Binding-site contacts:
Ligand atom C3 contacts residue TYR168 of chain 1.B at 4.0 Å (hydrophobic).
Ligand atom O5 contacts residue TYR168 of chain 1.B at 3.4 Å (h-bond).
Ligand atom C3 contacts residue ASN193 of chain 1.B at 3.8 Å.
Ligand atom O6 contacts residue TYR168 of chain 1.B at 4.1 Å.
Ligand atom C7 contacts residue CYS167 of chain 1.B at 4.3 Å (hydrophobic).
Ligand atom C8 contacts residue PRO166 of chain 1.B at 4.1 Å (hydrophobic).
Ligand atom O7 contacts residue CYS167 of chain 1.B at 3.2 Å (h-bond).
Ligand atom O7 contacts residue CYS161 of chain 1.B at 3.0 Å (h-bond).
Ligand atom C7 contacts residue TYR168 of chain 1.B at 4.0 Å (hydrophobic).
Ligand atom C7 contacts residue CYS161 of chain 1.B at 3.8 Å (hydrophobic).
Ligand atom O6 contacts residue SER170 of chain 1.B at 2.8 Å (h-bond).
Ligand atom C5 contacts residue TYR168 of chain 1.B at 4.0 Å (hydrophobic).
Ligand atom C1 contacts residue MET214 of chain 1.B at 3.9 Å (hydrophobic).
Ligand atom O4 contacts residue TYR168 of chain 1.B at 4.0 Å.
Ligand atom C1 contacts residue ASN193 of chain 1.B at 1.4 Å.
Ligand atom O7 contacts residue VAL169 of chain 1.B at 4.2 Å.
Ligand atom C4 contacts residue ASN193 of chain 1.B at 4.2 Å.
Ligand atom O5 contacts residue ASN193 of chain 1.B at 2.4 Å (h-bond).
Ligand atom O5 contacts residue MET214 of chain 1.B at 3.7 Å.
Ligand atom C1 contacts residue VAL169 of chain 1.B at 3.5 Å (hydrophobic).
Ligand atom O7 contacts residue ASN193 of chain 1.B at 3.8 Å.
Ligand atom C4 contacts residue VAL169 of chain 1.B at 4.3 Å (hydrophobic).
Ligand atom C2 contacts residue VAL169 of chain 1.B at 3.7 Å (hydrophobic).
Ligand atom C4 contacts residue TYR168 of chain 1.B at 3.5 Å (hydrophobic).
Ligand atom C8 contacts residue TYR162 of chain 1.B at 3.5 Å (hydrophobic).
Ligand atom N2 contacts residue ASN193 of chain 1.B at 2.9 Å (h-bond).
Ligand atom C5 contacts residue ASN193 of chain 1.B at 3.7 Å.
Ligand atom O7 contacts residue TYR168 of chain 1.B at 2.9 Å (h-bond).
Ligand atom O6 contacts residue VAL169 of chain 1.B at 3.6 Å.
Ligand atom C7 contacts residue ASN193 of chain 1.B at 3.5 Å.
Ligand atom C6 contacts residue TYR168 of chain 1.B at 4.2 Å (hydrophobic).
Ligand atom O5 contacts residue VAL169 of chain 1.B at 3.4 Å (h-bond).
Ligand atom C1 contacts residue TYR168 of chain 1.B at 3.5 Å (hydrophobic).
Ligand atom C6 contacts residue SER170 of chain 1.B at 3.7 Å.
Ligand atom C8 contacts residue TYR163 of chain 1.B at 4.0 Å (hydrophobic).
Ligand atom O5 contacts residue SER170 of chain 1.B at 3.7 Å.
Ligand atom C2 contacts residue TYR168 of chain 1.B at 4.0 Å (hydrophobic).
Ligand atom C2 contacts residue ASN193 of chain 1.B at 2.4 Å.
Ligand atom O7 contacts residue PRO166 of chain 1.B at 4.0 Å.
Ligand atom O3 contacts residue TYR168 of chain 1.B at 3.2 Å.

The small molecule below binds the protein below.
Small molecule (SMILES): CC(=O)N[C@H]1[C@H](O[C@H]2[C@H](O)[C@@H](NC(C)=O)CO[C@@H]2CO)O[C@H](CO)[C@@H](O)[C@@H]1O

Sequence of chain 1.B:
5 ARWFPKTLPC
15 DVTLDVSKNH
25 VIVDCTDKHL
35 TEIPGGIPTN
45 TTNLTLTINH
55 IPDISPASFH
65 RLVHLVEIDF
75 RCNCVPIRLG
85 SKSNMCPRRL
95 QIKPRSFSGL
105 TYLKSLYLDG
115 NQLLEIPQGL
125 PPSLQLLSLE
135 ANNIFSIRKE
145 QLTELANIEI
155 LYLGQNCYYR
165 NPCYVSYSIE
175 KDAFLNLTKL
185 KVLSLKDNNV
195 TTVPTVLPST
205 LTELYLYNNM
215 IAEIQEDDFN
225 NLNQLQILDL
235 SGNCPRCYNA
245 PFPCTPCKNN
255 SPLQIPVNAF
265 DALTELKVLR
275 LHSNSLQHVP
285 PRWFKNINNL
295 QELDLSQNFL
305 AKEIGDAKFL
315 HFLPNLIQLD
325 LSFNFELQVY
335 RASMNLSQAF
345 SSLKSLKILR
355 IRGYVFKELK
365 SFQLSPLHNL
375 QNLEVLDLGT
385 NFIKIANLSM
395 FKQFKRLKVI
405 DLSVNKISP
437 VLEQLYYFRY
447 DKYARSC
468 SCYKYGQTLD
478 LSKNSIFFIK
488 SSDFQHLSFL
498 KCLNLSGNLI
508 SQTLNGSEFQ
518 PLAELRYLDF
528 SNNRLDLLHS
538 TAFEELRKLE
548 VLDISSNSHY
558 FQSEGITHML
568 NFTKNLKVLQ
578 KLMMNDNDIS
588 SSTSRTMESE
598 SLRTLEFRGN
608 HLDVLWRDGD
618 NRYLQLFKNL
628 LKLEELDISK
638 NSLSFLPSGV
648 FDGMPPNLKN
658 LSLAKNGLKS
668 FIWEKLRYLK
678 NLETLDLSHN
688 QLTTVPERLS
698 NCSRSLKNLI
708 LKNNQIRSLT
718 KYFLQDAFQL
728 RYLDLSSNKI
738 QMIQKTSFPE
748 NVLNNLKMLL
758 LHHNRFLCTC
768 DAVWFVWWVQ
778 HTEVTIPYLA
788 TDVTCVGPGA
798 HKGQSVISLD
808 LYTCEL